A protein and the small-molecule ligand that binds it are described below.
Small molecule (SMILES): O=[N+]([O-])c1ccc(O)c(O)c1

Sequence of chain 1.C:
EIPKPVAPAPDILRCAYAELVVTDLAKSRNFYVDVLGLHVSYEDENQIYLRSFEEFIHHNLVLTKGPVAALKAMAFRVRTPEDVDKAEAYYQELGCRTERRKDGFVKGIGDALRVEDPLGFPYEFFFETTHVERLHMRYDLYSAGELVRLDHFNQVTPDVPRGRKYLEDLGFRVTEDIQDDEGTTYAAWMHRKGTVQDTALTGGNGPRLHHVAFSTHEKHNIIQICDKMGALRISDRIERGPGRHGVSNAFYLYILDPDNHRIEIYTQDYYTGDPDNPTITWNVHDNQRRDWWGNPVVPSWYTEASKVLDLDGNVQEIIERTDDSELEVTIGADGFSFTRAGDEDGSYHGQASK

Binding-site contacts:
Ligand atom C3 contacts residue TYR257 of chain 1.C at 3.0 Å (hydrophobic).
Ligand atom O10 contacts residue HIS248 of chain 1.C at 3.3 Å (h-bond).
Ligand atom C1 contacts residue GLU267 of chain 1.C at 3.8 Å.
Ligand atom C1 contacts residue HIS248 of chain 1.C at 3.5 Å.
Ligand atom C4 contacts residue HIS248 of chain 1.C at 3.2 Å.
Ligand atom O7 contacts residue FE21 of chain 1.M at 2.1 Å.
Ligand atom C2 contacts residue GLU267 of chain 1.C at 3.8 Å.
Ligand atom C6 contacts residue TRP192 of chain 1.C at 3.4 Å (hydrophobic).
Ligand atom C5 contacts residue VAL250 of chain 1.C at 3.2 Å (hydrophobic).
Ligand atom O10 contacts residue VAL250 of chain 1.C at 3.6 Å.
Ligand atom N9 contacts residue HIS248 of chain 1.C at 3.3 Å (h-bond).
Ligand atom O7 contacts residue GLN200 of chain 1.C at 2.8 Å (h-bond).
Ligand atom C1 contacts residue FE21 of chain 1.M at 2.9 Å.
Ligand atom C3 contacts residue ARG293 of chain 1.C at 3.9 Å.
Ligand atom C2 contacts residue TYR257 of chain 1.C at 2.9 Å (hydrophobic).
Ligand atom C6 contacts residue HIS248 of chain 1.C at 3.5 Å.
Ligand atom O10 contacts residue ARG293 of chain 1.C at 3.2 Å.
Ligand atom O8 contacts residue TYR257 of chain 1.C at 2.6 Å (h-bond).
Ligand atom C6 contacts residue VAL250 of chain 1.C at 3.8 Å (hydrophobic).
Ligand atom C4 contacts residue TRP192 of chain 1.C at 3.6 Å (hydrophobic).
Ligand atom O8 contacts residue GLU267 of chain 1.C at 3.1 Å (salt-bridge).
Ligand atom C3 contacts residue HIS248 of chain 1.C at 3.4 Å.
Ligand atom O11 contacts residue HIS248 of chain 1.C at 3.4 Å.
Ligand atom O11 contacts residue ARG243 of chain 1.C at 3.1 Å (salt-bridge).
Ligand atom N9 contacts residue ARG293 of chain 1.C at 3.4 Å (salt-bridge).
Ligand atom C1 contacts residue TRP192 of chain 1.C at 3.5 Å (hydrophobic).
Ligand atom C2 contacts residue FE21 of chain 1.M at 2.9 Å.
Ligand atom C5 contacts residue HIS248 of chain 1.C at 3.4 Å.
Ligand atom C1 contacts residue GLN200 of chain 1.C at 3.6 Å.
Ligand atom C6 contacts residue SER251 of chain 1.C at 3.6 Å.
Ligand atom O8 contacts residue FE21 of chain 1.M at 2.1 Å.
Ligand atom O8 contacts residue HIS214 of chain 1.C at 2.9 Å.
Ligand atom C2 contacts residue HIS248 of chain 1.C at 3.5 Å.
Ligand atom O7 contacts residue GLU267 of chain 1.C at 3.1 Å (salt-bridge).
Ligand atom O11 contacts residue ARG293 of chain 1.C at 3.0 Å (salt-bridge).
Ligand atom O10 contacts residue ARG292 of chain 1.C at 3.4 Å (salt-bridge).
Ligand atom O7 contacts residue TYR269 of chain 1.C at 3.5 Å.
Ligand atom O7 contacts residue HIS155 of chain 1.C at 3.0 Å (h-bond).
Ligand atom C6 contacts residue GLN200 of chain 1.C at 3.8 Å.
Ligand atom C5 contacts residue TRP192 of chain 1.C at 3.8 Å (hydrophobic).